Binding-site contacts:
Ligand atom O1 contacts residue ASN208 of chain 1.A at 3.1 Å (h-bond).
Ligand atom C1 contacts residue GLU204 of chain 1.A at 3.9 Å.
Ligand atom C2 contacts residue HIS202 of chain 1.A at 3.9 Å.
Ligand atom O1 contacts residue PHE210 of chain 1.A at 3.8 Å.
Ligand atom C1 contacts residue HIS282 of chain 1.A at 3.9 Å.
Ligand atom O5 contacts residue HIS202 of chain 1.A at 2.8 Å (h-bond).
Ligand atom C5 contacts residue LEU191 of chain 1.A at 4.0 Å (hydrophobic).
Ligand atom O1 contacts residue ASN297 of chain 1.A at 2.9 Å (h-bond).
Ligand atom C1 contacts residue ZN1 of chain 1.E at 2.8 Å.
Ligand atom C5 contacts residue LYS217 of chain 1.A at 3.6 Å.
Ligand atom C2 contacts residue HIS282 of chain 1.A at 4.0 Å.
Ligand atom O3 contacts residue LYS217 of chain 1.A at 2.7 Å (salt-bridge).
Ligand atom C1 contacts residue ASN297 of chain 1.A at 3.9 Å.
Ligand atom O2 contacts residue ZN1 of chain 1.E at 2.0 Å.
Ligand atom O4 contacts residue LYS217 of chain 1.A at 3.9 Å.
Ligand atom C5 contacts residue TYR148 of chain 1.A at 3.2 Å (hydrophobic).
Ligand atom O4 contacts residue THR199 of chain 1.A at 2.6 Å (h-bond).
Ligand atom O2 contacts residue HIS202 of chain 1.A at 4.1 Å.
Ligand atom C5 contacts residue THR199 of chain 1.A at 3.5 Å.
Ligand atom O1 contacts residue TRP299 of chain 1.A at 3.8 Å.
Ligand atom O3 contacts residue PHE210 of chain 1.A at 3.6 Å.
Ligand atom C2 contacts residue ZN1 of chain 1.E at 2.9 Å.
Ligand atom O2 contacts residue HIS282 of chain 1.A at 3.3 Å (h-bond).
Ligand atom O3 contacts residue TYR148 of chain 1.A at 3.3 Å (h-bond).
Ligand atom C1 contacts residue ASN208 of chain 1.A at 3.5 Å.
Ligand atom C3 contacts residue PHE210 of chain 1.A at 3.6 Å (hydrophobic).
Ligand atom C4 contacts residue ILE284 of chain 1.A at 4.1 Å (hydrophobic).
Ligand atom C4 contacts residue THR199 of chain 1.A at 3.6 Å.
Ligand atom O5 contacts residue GLU204 of chain 1.A at 4.0 Å.
Ligand atom O5 contacts residue ZN1 of chain 1.E at 2.2 Å.
Ligand atom O3 contacts residue ILE284 of chain 1.A at 3.3 Å.
Ligand atom C1 contacts residue TRP299 of chain 1.A at 3.7 Å (hydrophobic).
Ligand atom O5 contacts residue HIS282 of chain 1.A at 3.3 Å (h-bond).
Ligand atom O1 contacts residue ZN1 of chain 1.E at 4.0 Å.
Ligand atom C5 contacts residue ILE284 of chain 1.A at 3.7 Å (hydrophobic).
Ligand atom O2 contacts residue GLU204 of chain 1.A at 2.7 Å (salt-bridge).
Ligand atom O4 contacts residue ILE284 of chain 1.A at 4.0 Å.
Ligand atom O2 contacts residue TRP299 of chain 1.A at 3.3 Å.
Ligand atom O4 contacts residue TYR148 of chain 1.A at 2.5 Å (h-bond).
Ligand atom O2 contacts residue ASN208 of chain 1.A at 3.2 Å (h-bond).

A small-molecule ligand and the protein it binds are described below.
Small molecule (SMILES): O=C(O)CCC(=O)C(=O)O

Sequence of chain 1.A:
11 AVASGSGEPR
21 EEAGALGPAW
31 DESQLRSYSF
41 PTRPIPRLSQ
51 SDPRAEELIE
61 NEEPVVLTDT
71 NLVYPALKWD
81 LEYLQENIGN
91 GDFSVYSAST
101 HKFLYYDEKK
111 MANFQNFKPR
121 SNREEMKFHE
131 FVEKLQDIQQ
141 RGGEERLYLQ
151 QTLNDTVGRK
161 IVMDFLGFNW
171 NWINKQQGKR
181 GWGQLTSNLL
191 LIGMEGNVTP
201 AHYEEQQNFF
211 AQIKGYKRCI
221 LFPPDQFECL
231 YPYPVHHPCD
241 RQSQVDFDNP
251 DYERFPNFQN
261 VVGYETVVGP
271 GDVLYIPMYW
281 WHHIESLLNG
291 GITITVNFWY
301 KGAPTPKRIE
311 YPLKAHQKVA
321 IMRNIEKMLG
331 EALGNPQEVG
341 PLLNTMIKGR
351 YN